Binding-site contacts:
Ligand atom CA contacts residue ASP235 of chain 16.C at 4.0 Å.
Ligand atom CA contacts residue MET247 of chain 16.A at 4.2 Å (hydrophobic).
Ligand atom N contacts residue GLY1 of chain 16.P at 2.9 Å (h-bond).
Ligand atom N contacts residue THR248 of chain 16.A at 4.1 Å.
Ligand atom C contacts residue GLY1 of chain 16.P at 1.3 Å.
Ligand atom CB contacts residue THR248 of chain 16.A at 4.5 Å.
Ligand atom C contacts residue MET247 of chain 16.A at 3.7 Å (hydrophobic).
Ligand atom O contacts residue ASP235 of chain 16.C at 3.4 Å.
Ligand atom CA contacts residue GLY1 of chain 16.P at 2.4 Å.
Ligand atom SG contacts residue ASP235 of chain 16.C at 3.7 Å.
Ligand atom O contacts residue ARG233 of chain 16.C at 4.1 Å.
Ligand atom SG contacts residue GLY1 of chain 16.P at 4.4 Å.
Ligand atom SG contacts residue ILE236 of chain 16.C at 4.3 Å.
Ligand atom O contacts residue MET247 of chain 16.A at 3.8 Å.
Ligand atom CB contacts residue ASP235 of chain 16.C at 2.8 Å.
Ligand atom N contacts residue MET247 of chain 16.A at 3.8 Å.
Ligand atom SG contacts residue THR248 of chain 16.A at 3.2 Å (h-bond).
Ligand atom O contacts residue GLY1 of chain 16.P at 2.2 Å (h-bond).
Ligand atom C contacts residue ASP235 of chain 16.C at 4.3 Å.
Ligand atom SG contacts residue MET247 of chain 16.A at 3.4 Å.
Ligand atom CB contacts residue GLY1 of chain 16.P at 3.7 Å.
Ligand atom SG contacts residue PRO249 of chain 16.A at 3.6 Å.
Ligand atom CB contacts residue PRO249 of chain 16.A at 4.3 Å (hydrophobic).
Ligand atom N contacts residue PRO249 of chain 16.A at 3.5 Å.

Sequence of chain 16.A:
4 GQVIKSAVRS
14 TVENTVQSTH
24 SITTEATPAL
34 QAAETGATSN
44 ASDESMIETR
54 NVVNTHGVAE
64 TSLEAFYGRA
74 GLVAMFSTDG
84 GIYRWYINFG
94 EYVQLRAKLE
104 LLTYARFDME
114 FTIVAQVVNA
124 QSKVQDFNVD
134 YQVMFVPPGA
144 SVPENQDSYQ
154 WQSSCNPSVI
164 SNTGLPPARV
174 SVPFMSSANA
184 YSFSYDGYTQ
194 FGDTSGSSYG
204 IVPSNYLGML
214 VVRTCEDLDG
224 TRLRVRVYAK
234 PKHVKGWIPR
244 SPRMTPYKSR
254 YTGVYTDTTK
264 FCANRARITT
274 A

Sequence of chain 16.C:
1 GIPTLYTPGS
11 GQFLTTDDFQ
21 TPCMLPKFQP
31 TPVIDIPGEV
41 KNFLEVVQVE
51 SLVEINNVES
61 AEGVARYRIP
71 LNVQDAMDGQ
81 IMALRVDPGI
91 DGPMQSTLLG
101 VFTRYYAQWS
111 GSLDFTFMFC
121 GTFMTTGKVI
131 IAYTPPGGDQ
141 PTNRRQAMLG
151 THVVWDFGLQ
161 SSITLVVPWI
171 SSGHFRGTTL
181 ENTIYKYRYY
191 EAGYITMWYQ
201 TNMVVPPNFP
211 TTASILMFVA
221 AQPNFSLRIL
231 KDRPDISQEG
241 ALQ

A small-molecule ligand and the protein it binds are described below.
Small molecule (SMILES): N[C@@H](CS)C(=O)O